Binding-site contacts:
Ligand atom O contacts residue ASN71 of chain 1.B at 2.9 Å (h-bond).
Ligand atom C contacts residue HIS18 of chain 1.B at 3.7 Å.
Ligand atom CG1 contacts residue TYR25 of chain 1.B at 3.8 Å (hydrophobic).
Ligand atom CB contacts residue ASN22 of chain 1.B at 3.9 Å.
Ligand atom C contacts residue TYR25 of chain 1.B at 3.9 Å (hydrophobic).
Ligand atom CB contacts residue PHE104 of chain 1.B at 3.8 Å (hydrophobic).
Ligand atom CB contacts residue ASN71 of chain 1.B at 3.4 Å.
Ligand atom CG2 contacts residue TYR25 of chain 1.B at 3.8 Å (hydrophobic).
Ligand atom CA contacts residue ASN71 of chain 1.B at 3.9 Å.
Ligand atom CG contacts residue ARG26 of chain 1.B at 3.7 Å.
Ligand atom C contacts residue ASN71 of chain 1.B at 3.8 Å.
Ligand atom CG2 contacts residue TYR37 of chain 1.B at 3.5 Å (hydrophobic).
Ligand atom C contacts residue ASN22 of chain 1.B at 3.6 Å.
Ligand atom OE2 contacts residue PRO67 of chain 1.B at 3.6 Å.
Ligand atom O contacts residue GLN74 of chain 1.B at 3.6 Å (h-bond).
Ligand atom OE2 contacts residue LYS101 of chain 1.B at 3.0 Å (salt-bridge).
Ligand atom CB contacts residue GLN74 of chain 1.B at 3.8 Å.
Ligand atom OD2 contacts residue ARG26 of chain 1.B at 3.5 Å (salt-bridge).
Ligand atom C contacts residue GLN74 of chain 1.B at 3.9 Å.
Ligand atom O contacts residue TYR25 of chain 1.B at 2.8 Å (h-bond).
Ligand atom CG2 contacts residue ASN22 of chain 1.B at 3.6 Å.
Ligand atom O contacts residue ARG26 of chain 1.B at 3.0 Å (salt-bridge).
Ligand atom O contacts residue ASN22 of chain 1.B at 3.0 Å (h-bond).
Ligand atom CA contacts residue GLN74 of chain 1.B at 3.7 Å.
Ligand atom OD1 contacts residue ARG26 of chain 1.B at 3.0 Å (salt-bridge).
Ligand atom OE1 contacts residue PHE104 of chain 1.B at 3.9 Å.
Ligand atom CG1 contacts residue TYR37 of chain 1.B at 3.7 Å (hydrophobic).
Ligand atom CG1 contacts residue ASN71 of chain 1.B at 3.7 Å.
Ligand atom O contacts residue HIS18 of chain 1.B at 2.8 Å (h-bond).
Ligand atom CD contacts residue LYS101 of chain 1.B at 3.4 Å.
Ligand atom O contacts residue LYS105 of chain 1.B at 3.0 Å (salt-bridge).
Ligand atom OXT contacts residue HIS18 of chain 1.B at 3.8 Å.
Ligand atom CB contacts residue ASN71 of chain 1.B at 4.0 Å.
Ligand atom O contacts residue GLN74 of chain 1.B at 3.7 Å.
Ligand atom CA contacts residue ASN71 of chain 1.B at 3.5 Å.
Ligand atom CB contacts residue TYR37 of chain 1.B at 3.6 Å (hydrophobic).
Ligand atom OXT contacts residue ASN22 of chain 1.B at 3.9 Å.
Ligand atom C contacts residue ASN71 of chain 1.B at 3.6 Å.
Ligand atom OE1 contacts residue LYS101 of chain 1.B at 3.4 Å.
Ligand atom N contacts residue ASN71 of chain 1.B at 2.9 Å (h-bond).

The protein below binds the small molecule below.
Small molecule (SMILES): CC(C)[C@H](NC(=O)[C@H](CC(=O)O)NC(=O)[C@H](CC(=O)O)NC(=O)[C@H](CCC(=O)O)NC(=O)[C@H](C)N)C(=O)N[C@@H](CCC(=O)O)C(=O)O

Sequence of chain 1.B:
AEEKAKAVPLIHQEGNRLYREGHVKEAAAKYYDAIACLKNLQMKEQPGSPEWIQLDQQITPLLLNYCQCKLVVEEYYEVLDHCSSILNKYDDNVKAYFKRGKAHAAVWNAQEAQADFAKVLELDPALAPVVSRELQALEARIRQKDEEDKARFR